Binding-site contacts:
Ligand atom C7 contacts residue ASN154 of chain 11.C at 2.2 Å.
Ligand atom O7 contacts residue GLY150 of chain 11.C at 4.2 Å.
Ligand atom C5 contacts residue THR156 of chain 11.C at 4.1 Å.
Ligand atom C1 contacts residue THR156 of chain 11.C at 4.2 Å.
Ligand atom C1 contacts residue ASN154 of chain 11.C at 3.0 Å.
Ligand atom N2 contacts residue ASN154 of chain 11.C at 3.2 Å (h-bond).
Ligand atom C2 contacts residue ASN154 of chain 11.C at 3.6 Å.
Ligand atom O6 contacts residue THR156 of chain 11.C at 2.7 Å (h-bond).
Ligand atom C8 contacts residue ASN154 of chain 11.C at 2.3 Å.
Ligand atom O7 contacts residue VAL153 of chain 11.C at 4.1 Å.
Ligand atom O5 contacts residue ASN154 of chain 11.C at 4.1 Å.
Ligand atom O7 contacts residue ASN154 of chain 11.C at 2.1 Å (h-bond).
Ligand atom O5 contacts residue THR156 of chain 11.C at 4.0 Å.
Ligand atom C6 contacts residue THR156 of chain 11.C at 3.7 Å.

This small molecule binds to this protein.
Small molecule (SMILES): CC(=O)N[C@H]1[C@H](O[C@H]2[C@H](O)[C@@H](NC(C)=O)CO[C@@H]2CO)O[C@H](CO)[C@@H](O)[C@@H]1O

Sequence of chain 11.C:
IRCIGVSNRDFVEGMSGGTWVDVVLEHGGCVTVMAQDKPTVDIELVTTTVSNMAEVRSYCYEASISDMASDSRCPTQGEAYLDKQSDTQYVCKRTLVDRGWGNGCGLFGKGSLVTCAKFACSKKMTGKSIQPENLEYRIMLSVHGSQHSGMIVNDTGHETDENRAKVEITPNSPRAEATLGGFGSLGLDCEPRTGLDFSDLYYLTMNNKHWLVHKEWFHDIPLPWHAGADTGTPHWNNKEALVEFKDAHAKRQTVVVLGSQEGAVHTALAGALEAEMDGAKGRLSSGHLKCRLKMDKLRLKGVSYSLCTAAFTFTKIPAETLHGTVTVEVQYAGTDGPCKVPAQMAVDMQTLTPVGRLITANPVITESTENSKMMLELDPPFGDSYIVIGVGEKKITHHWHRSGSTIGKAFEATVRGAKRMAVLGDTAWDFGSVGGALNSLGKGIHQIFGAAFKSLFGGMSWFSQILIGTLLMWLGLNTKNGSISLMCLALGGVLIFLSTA